The protein below binds the small molecule below.
Small molecule (SMILES): Nc1ccn([C@H]2C[C@H](O[P](=O)(O)OC[C@H]3O[C@@H](n4cnc5c(=O)nc(N)[nH]c54)C[C@@H]3O[P](=O)(O)OC[C@H]3O[C@@H](n4cnc5c(N)ncnc54)C[C@@H]3O[P](=O)(O)OC[C@H]3O[C@@H](n4cnc5c(N)ncnc54)C[C@@H]3O[P](=O)(O)OC[C@H]3O[C@@H](n4cc(Cl)c(=O)[nH]c4=O)C[C@@H]3O[P](=O)(O)OC[C@H]3O[C@@H](n4cc(Cl)c(=O)[nH]c4=O)C[C@@H]3O)[C@@H](CO[P](=O)(O)O[C@H]3C[C@H](n4cnc5c(=O)nc(N)[nH]c54)O[C@@H]3CO[P](=O)(O)O[C@H]3C[C@H](n4ccc(N)nc4=O)O[C@@H]3CO)O2)c(=O)n1

Sequence of chain 1.B:
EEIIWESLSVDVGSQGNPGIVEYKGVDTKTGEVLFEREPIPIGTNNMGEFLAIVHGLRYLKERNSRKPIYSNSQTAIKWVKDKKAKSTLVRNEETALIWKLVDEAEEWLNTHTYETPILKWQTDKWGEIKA

Binding-site contacts:
Ligand atom N4 contacts residue DG10 of chain 1.F at 2.9 Å (h-bond).
Ligand atom C4' contacts residue ASN46 of chain 1.B at 3.2 Å.
Ligand atom OP2 contacts residue MG1 of chain 1.K at 2.0 Å.
Ligand atom O6 contacts residue DC9 of chain 1.F at 2.8 Å (h-bond).
Ligand atom O4' contacts residue ASN46 of chain 1.B at 3.0 Å (h-bond).
Ligand atom O4' contacts residue ASN17 of chain 1.B at 3.0 Å (h-bond).
Ligand atom N3 contacts residue DG4 of chain 1.F at 3.2 Å (h-bond).
Ligand atom N1 contacts residue UCL8 of chain 1.F at 3.0 Å (h-bond).
Ligand atom O2 contacts residue DA5 of chain 1.F at 3.2 Å (h-bond).
Ligand atom O6 contacts residue EDO1 of chain 1.J at 3.2 Å (h-bond).
Ligand atom OP1 contacts residue SER87 of chain 1.B at 2.8 Å (h-bond).
Ligand atom O6 contacts residue DG10 of chain 1.F at 3.1 Å (h-bond).
Ligand atom OP2 contacts residue THR88 of chain 1.B at 2.7 Å (h-bond).
Ligand atom N1 contacts residue DC9 of chain 1.F at 2.9 Å (h-bond).
Ligand atom O4 contacts residue DA6 of chain 1.F at 3.2 Å (h-bond).
Ligand atom N3 contacts residue DG10 of chain 1.F at 2.9 Å (h-bond).
Ligand atom O2 contacts residue ASN17 of chain 1.B at 3.3 Å (h-bond).
Ligand atom OP1 contacts residue THR44 of chain 1.B at 2.7 Å (h-bond).
Ligand atom O4 contacts residue DA5 of chain 1.F at 2.6 Å (h-bond).
Ligand atom N3 contacts residue DA5 of chain 1.F at 2.5 Å (h-bond).
Ligand atom N1 contacts residue DC11 of chain 1.F at 2.9 Å (h-bond).
Ligand atom N1 contacts residue UCL7 of chain 1.F at 3.3 Å (h-bond).
Ligand atom N2 contacts residue DG10 of chain 1.F at 3.1 Å (h-bond).
Ligand atom N6 contacts residue DA6 of chain 1.F at 3.1 Å (h-bond).
Ligand atom N2 contacts residue DC11 of chain 1.F at 2.9 Å (h-bond).
Ligand atom O5' contacts residue ASN46 of chain 1.B at 3.2 Å (h-bond).
Ligand atom OP1 contacts residue TRP79 of chain 1.B at 2.8 Å (h-bond).
Ligand atom N3 contacts residue DG12 of chain 1.F at 2.9 Å (h-bond).
Ligand atom O2 contacts residue DG12 of chain 1.F at 3.0 Å (h-bond).
Ligand atom N3 contacts residue DA6 of chain 1.F at 3.0 Å (h-bond).
Ligand atom C2' contacts residue ASN17 of chain 1.B at 3.2 Å.
Ligand atom O2 contacts residue DG10 of chain 1.F at 2.8 Å (h-bond).
Ligand atom N4 contacts residue DC11 of chain 1.F at 3.2 Å (h-bond).
Ligand atom C4 contacts residue DG4 of chain 1.F at 3.3 Å.
Ligand atom C2 contacts residue UCL8 of chain 1.F at 3.2 Å.
Ligand atom N4 contacts residue DC9 of chain 1.F at 3.2 Å (h-bond).
Ligand atom O6 contacts residue DC11 of chain 1.F at 2.8 Å (h-bond).
Ligand atom N6 contacts residue UCL8 of chain 1.F at 3.3 Å (h-bond).
Ligand atom N4 contacts residue DG12 of chain 1.F at 2.8 Å (h-bond).
Ligand atom N2 contacts residue DC9 of chain 1.F at 3.1 Å (h-bond).